A small-molecule ligand and the protein it binds are described below.
Small molecule (SMILES): C[C@H]1C=CN(CC2C=Nc3ccccc32)CC1

Sequence of chain 1.A:
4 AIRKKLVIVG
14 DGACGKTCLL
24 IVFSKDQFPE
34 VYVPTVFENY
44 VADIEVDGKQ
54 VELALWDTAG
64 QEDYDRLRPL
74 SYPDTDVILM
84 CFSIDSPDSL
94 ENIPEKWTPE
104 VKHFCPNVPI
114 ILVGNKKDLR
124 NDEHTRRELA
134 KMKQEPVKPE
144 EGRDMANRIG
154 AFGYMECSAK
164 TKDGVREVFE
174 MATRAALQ

Sequence of chain 1.B:
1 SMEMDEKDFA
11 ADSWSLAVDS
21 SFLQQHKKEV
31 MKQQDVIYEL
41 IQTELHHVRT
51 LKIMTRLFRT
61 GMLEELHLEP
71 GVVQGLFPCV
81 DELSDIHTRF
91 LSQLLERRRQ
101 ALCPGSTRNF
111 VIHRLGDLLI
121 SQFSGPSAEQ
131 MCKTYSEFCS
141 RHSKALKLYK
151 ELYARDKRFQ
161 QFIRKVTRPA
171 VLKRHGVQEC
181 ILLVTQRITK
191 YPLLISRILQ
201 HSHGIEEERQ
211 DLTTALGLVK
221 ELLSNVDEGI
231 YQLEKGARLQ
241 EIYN

Binding-site contacts:
Ligand atom C01 contacts residue PHE31 of chain 1.A at 3.6 Å (hydrophobic).
Ligand atom C16 contacts residue VAL34 of chain 1.A at 3.9 Å (hydrophobic).
Ligand atom C14 contacts residue ARG197 of chain 1.B at 4.1 Å.
Ligand atom C12 contacts residue HIS201 of chain 1.B at 3.8 Å.
Ligand atom N09 contacts residue LYS32 of chain 1.B at 4.2 Å.
Ligand atom C12 contacts residue LYS32 of chain 1.B at 3.7 Å.
Ligand atom C12 contacts residue TYR35 of chain 1.A at 4.3 Å (hydrophobic).
Ligand atom C15 contacts residue LYS32 of chain 1.B at 4.0 Å.
Ligand atom C10 contacts residue MET31 of chain 1.B at 4.3 Å (hydrophobic).
Ligand atom C10 contacts residue TYR35 of chain 1.A at 4.0 Å (hydrophobic).
Ligand atom C11 contacts residue ARG197 of chain 1.B at 4.3 Å.
Ligand atom N09 contacts residue TYR35 of chain 1.A at 4.1 Å.
Ligand atom C01 contacts residue VAL36 of chain 1.A at 4.4 Å (hydrophobic).
Ligand atom C17 contacts residue VAL34 of chain 1.A at 4.2 Å (hydrophobic).
Ligand atom N09 contacts residue ASP35 of chain 1.B at 3.0 Å (salt-bridge).
Ligand atom C17 contacts residue PRO32 of chain 1.A at 3.7 Å (hydrophobic).
Ligand atom N09 contacts residue MET31 of chain 1.B at 3.2 Å.
Ligand atom C11 contacts residue ASP35 of chain 1.B at 4.0 Å.
Ligand atom C11 contacts residue LYS32 of chain 1.B at 3.5 Å.
Ligand atom C11 contacts residue TYR35 of chain 1.A at 3.8 Å (hydrophobic).
Ligand atom C13 contacts residue ARG197 of chain 1.B at 3.5 Å.
Ligand atom N05 contacts residue VAL34 of chain 1.A at 4.1 Å.
Ligand atom C02 contacts residue PRO32 of chain 1.A at 3.8 Å (hydrophobic).
Ligand atom C10 contacts residue LYS32 of chain 1.B at 3.7 Å.
Ligand atom C02 contacts residue GLU33 of chain 1.A at 3.6 Å.
Ligand atom C01 contacts residue GLU33 of chain 1.A at 4.1 Å.
Ligand atom C01 contacts residue PRO32 of chain 1.A at 3.4 Å (hydrophobic).
Ligand atom C17 contacts residue GLU33 of chain 1.A at 4.2 Å.
Ligand atom C13 contacts residue LYS32 of chain 1.B at 4.3 Å.
Ligand atom C12 contacts residue ARG197 of chain 1.B at 3.6 Å.
Ligand atom C17 contacts residue VAL36 of chain 1.A at 3.6 Å (hydrophobic).
Ligand atom C08 contacts residue VAL34 of chain 1.A at 3.2 Å (hydrophobic).
Ligand atom C14 contacts residue LYS32 of chain 1.B at 4.2 Å.
Ligand atom C07 contacts residue VAL34 of chain 1.A at 4.1 Å (hydrophobic).
Ligand atom C12 contacts residue VAL36 of chain 1.B at 4.0 Å (hydrophobic).
Ligand atom C08 contacts residue ASP35 of chain 1.B at 4.0 Å.
Ligand atom C08 contacts residue MET31 of chain 1.B at 3.3 Å (hydrophobic).
Ligand atom C13 contacts residue HIS201 of chain 1.B at 3.8 Å.
Ligand atom N09 contacts residue VAL34 of chain 1.A at 3.7 Å.
Ligand atom C10 contacts residue ASP35 of chain 1.B at 3.9 Å.